This small molecule binds to this protein.
Small molecule (SMILES): CC[C@H](C)[C@H](NC(=O)[C@H](C)NC(=O)[C@H](CS)NC(=O)[C@@H](N)Cc1ccccc1)C(=O)N[C@@H](CC(C)C)C(=O)O

Sequence of chain 1.C:
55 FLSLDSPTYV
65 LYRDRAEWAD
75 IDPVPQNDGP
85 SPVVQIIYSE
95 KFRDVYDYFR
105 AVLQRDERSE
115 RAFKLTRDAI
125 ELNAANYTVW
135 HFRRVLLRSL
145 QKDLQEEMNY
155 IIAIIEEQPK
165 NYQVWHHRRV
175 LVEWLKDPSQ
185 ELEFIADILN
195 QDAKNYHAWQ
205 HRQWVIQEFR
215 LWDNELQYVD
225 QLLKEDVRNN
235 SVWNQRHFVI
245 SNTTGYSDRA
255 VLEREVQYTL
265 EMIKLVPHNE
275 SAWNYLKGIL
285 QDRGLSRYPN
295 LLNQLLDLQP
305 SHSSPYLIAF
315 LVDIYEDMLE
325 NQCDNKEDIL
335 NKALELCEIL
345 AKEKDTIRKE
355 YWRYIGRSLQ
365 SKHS

Binding-site contacts:
Ligand atom CD1 contacts residue MGM1 of chain 1.X at 4.2 Å.
Ligand atom CD2 contacts residue ARG173 of chain 1.D at 3.7 Å.
Ligand atom CB contacts residue SER46 of chain 1.D at 4.2 Å.
Ligand atom CG2 contacts residue MGM1 of chain 1.X at 4.0 Å.
Ligand atom O contacts residue LEU320 of chain 1.D at 3.6 Å.
Ligand atom CB contacts residue ZN1 of chain 1.V at 3.5 Å.
Ligand atom N contacts residue TYR166 of chain 1.C at 3.9 Å.
Ligand atom CD1 contacts residue MET124 of chain 1.D at 3.6 Å (hydrophobic).
Ligand atom CD2 contacts residue PHE174 of chain 1.D at 3.9 Å (hydrophobic).
Ligand atom SG contacts residue LYS311 of chain 1.D at 3.9 Å.
Ligand atom CD1 contacts residue LEU320 of chain 1.D at 3.8 Å (hydrophobic).
Ligand atom SG contacts residue HIS321 of chain 1.D at 3.6 Å (h-bond).
Ligand atom O contacts residue MGM1 of chain 1.X at 3.6 Å.
Ligand atom C contacts residue ARG173 of chain 1.D at 3.8 Å.
Ligand atom O contacts residue GLN167 of chain 1.C at 3.0 Å (h-bond).
Ligand atom CD1 contacts residue SER46 of chain 1.D at 4.0 Å.
Ligand atom SG contacts residue ZN1 of chain 1.V at 2.4 Å.
Ligand atom N contacts residue LYS311 of chain 1.D at 3.2 Å.
Ligand atom CB contacts residue HIS321 of chain 1.D at 3.7 Å.
Ligand atom CA contacts residue TYR166 of chain 1.C at 4.0 Å (hydrophobic).
Ligand atom O contacts residue TYR166 of chain 1.C at 3.9 Å.
Ligand atom O contacts residue TYR166 of chain 1.C at 3.7 Å.
Ligand atom CD1 contacts residue ALA123 of chain 1.D at 3.9 Å (hydrophobic).
Ligand atom SG contacts residue CYS271 of chain 1.D at 4.1 Å.
Ligand atom C contacts residue TYR166 of chain 1.C at 3.5 Å (hydrophobic).
Ligand atom C contacts residue TYR166 of chain 1.C at 3.8 Å (hydrophobic).
Ligand atom CG2 contacts residue LEU320 of chain 1.D at 4.0 Å (hydrophobic).
Ligand atom CG1 contacts residue LEU320 of chain 1.D at 4.0 Å (hydrophobic).
Ligand atom O contacts residue MGM1 of chain 1.X at 3.9 Å.
Ligand atom O contacts residue LYS311 of chain 1.D at 3.5 Å (salt-bridge).
Ligand atom OXT contacts residue TYR166 of chain 1.C at 3.7 Å.
Ligand atom CD2 contacts residue MGM1 of chain 1.X at 4.0 Å.
Ligand atom CA contacts residue ARG173 of chain 1.D at 3.8 Å.
Ligand atom O contacts residue TYR166 of chain 1.C at 3.5 Å.
Ligand atom SG contacts residue ASP269 of chain 1.D at 3.1 Å (salt-bridge).
Ligand atom N contacts residue HIS321 of chain 1.D at 3.9 Å.
Ligand atom CD1 contacts residue THR49 of chain 1.D at 3.9 Å.
Ligand atom CD2 contacts residue ALA123 of chain 1.D at 4.0 Å (hydrophobic).
Ligand atom O contacts residue ARG173 of chain 1.D at 2.8 Å (salt-bridge).
Ligand atom CB contacts residue MGM1 of chain 1.X at 4.0 Å.

Sequence of chain 1.D:
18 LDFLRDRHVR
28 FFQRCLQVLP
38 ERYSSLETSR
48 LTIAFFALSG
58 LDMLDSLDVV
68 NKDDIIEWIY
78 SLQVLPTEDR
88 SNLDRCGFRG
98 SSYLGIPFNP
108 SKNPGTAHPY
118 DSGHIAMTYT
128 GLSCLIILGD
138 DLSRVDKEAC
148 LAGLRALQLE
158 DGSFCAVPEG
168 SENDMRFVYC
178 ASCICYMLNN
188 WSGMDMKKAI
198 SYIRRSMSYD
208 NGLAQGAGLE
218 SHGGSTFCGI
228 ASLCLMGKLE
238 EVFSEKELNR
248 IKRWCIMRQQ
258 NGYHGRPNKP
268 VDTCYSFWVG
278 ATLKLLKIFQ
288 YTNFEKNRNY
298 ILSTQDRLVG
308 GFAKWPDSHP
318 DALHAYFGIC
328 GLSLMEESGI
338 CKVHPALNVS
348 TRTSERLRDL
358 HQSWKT